The small molecule below binds the protein below.
Small molecule (SMILES): CC(=O)N[C@@H]1[C@@H](O)[C@H](O)[C@@H](CO)O[C@H]1O

Binding-site contacts:
Ligand atom O5 contacts residue ASN17 of chain 1.B at 2.1 Å (h-bond).
Ligand atom O6 contacts residue CYS15 of chain 1.B at 4.3 Å.
Ligand atom C6 contacts residue CYS15 of chain 1.B at 4.2 Å (hydrophobic).
Ligand atom O7 contacts residue ASN137 of chain 1.B at 4.1 Å.
Ligand atom C4 contacts residue ASN17 of chain 1.B at 4.2 Å.
Ligand atom C5 contacts residue ASN17 of chain 1.B at 2.8 Å.
Ligand atom C1 contacts residue ASN17 of chain 1.B at 2.7 Å.
Ligand atom C7 contacts residue ASN137 of chain 1.B at 4.1 Å.
Ligand atom N2 contacts residue ASN137 of chain 1.B at 4.0 Å.
Ligand atom C2 contacts residue ASN137 of chain 1.B at 4.2 Å.
Ligand atom C6 contacts residue ASN17 of chain 1.B at 2.7 Å.
Ligand atom O6 contacts residue ASN17 of chain 1.B at 3.8 Å.
Ligand atom C2 contacts residue ASN17 of chain 1.B at 4.1 Å.

Sequence of chain 1.B:
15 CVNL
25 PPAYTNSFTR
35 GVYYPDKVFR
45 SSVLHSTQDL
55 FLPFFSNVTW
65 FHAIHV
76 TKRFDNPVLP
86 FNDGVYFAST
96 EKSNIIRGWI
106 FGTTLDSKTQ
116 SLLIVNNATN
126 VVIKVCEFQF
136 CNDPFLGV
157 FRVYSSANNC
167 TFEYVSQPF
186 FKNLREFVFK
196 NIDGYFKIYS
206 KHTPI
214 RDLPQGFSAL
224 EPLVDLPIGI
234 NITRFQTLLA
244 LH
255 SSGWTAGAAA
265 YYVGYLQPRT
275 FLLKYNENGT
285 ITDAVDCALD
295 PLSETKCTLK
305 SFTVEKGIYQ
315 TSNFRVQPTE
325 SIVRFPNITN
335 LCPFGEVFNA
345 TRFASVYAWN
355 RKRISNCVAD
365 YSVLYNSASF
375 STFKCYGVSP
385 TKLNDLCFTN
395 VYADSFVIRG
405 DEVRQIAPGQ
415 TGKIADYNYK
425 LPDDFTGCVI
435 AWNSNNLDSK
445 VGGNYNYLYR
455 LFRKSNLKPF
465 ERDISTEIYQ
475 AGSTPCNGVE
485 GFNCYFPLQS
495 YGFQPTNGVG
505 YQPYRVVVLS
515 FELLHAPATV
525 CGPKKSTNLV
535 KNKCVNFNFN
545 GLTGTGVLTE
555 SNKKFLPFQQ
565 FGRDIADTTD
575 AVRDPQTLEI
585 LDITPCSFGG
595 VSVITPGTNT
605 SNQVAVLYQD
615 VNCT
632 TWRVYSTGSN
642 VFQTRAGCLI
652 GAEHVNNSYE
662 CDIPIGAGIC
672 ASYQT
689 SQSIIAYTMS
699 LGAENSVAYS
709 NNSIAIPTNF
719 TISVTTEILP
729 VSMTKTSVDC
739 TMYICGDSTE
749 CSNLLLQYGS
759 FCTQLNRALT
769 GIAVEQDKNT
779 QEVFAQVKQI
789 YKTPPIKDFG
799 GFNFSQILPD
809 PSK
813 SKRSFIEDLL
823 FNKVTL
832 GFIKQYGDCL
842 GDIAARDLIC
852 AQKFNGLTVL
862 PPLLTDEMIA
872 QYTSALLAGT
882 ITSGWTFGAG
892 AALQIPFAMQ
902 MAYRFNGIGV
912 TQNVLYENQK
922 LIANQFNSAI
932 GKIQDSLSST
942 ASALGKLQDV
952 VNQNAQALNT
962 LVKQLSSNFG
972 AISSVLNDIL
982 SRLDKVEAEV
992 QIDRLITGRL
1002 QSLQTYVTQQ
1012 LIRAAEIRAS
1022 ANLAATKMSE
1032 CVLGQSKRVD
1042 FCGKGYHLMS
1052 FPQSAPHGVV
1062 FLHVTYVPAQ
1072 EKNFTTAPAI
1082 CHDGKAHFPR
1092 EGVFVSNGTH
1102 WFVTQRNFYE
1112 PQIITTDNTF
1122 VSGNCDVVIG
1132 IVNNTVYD